This protein binds this small molecule.
Small molecule (SMILES): CCOC(=O)c1ccc(OCCCCC2CCN(c3ccc(C)nn3)CC2)cc1

Sequence of chain 52.B:
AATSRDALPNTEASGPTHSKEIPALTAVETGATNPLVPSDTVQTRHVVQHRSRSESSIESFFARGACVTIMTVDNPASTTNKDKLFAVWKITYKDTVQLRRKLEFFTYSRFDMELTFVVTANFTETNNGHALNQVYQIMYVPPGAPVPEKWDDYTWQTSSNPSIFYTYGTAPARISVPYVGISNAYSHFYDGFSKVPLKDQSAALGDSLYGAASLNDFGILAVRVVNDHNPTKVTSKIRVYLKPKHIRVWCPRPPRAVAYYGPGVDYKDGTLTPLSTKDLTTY

Binding-site contacts:
Ligand atom C5 contacts residue TYR159 of chain 52.B at 3.7 Å (hydrophobic).
Ligand atom O25 contacts residue TYR112 of chain 52.B at 3.4 Å.
Ligand atom C26 contacts residue THR111 of chain 52.B at 3.6 Å.
Ligand atom C1 contacts residue ILE157 of chain 52.B at 3.4 Å (hydrophobic).
Ligand atom C23 contacts residue PHE237 of chain 52.B at 3.8 Å (hydrophobic).
Ligand atom C3 contacts residue ALA24 of chain 52.D at 3.5 Å (hydrophobic).
Ligand atom C26 contacts residue LYS113 of chain 52.B at 3.7 Å.
Ligand atom C23 contacts residue TYR112 of chain 52.B at 3.3 Å (hydrophobic).
Ligand atom C8 contacts residue VAL196 of chain 52.B at 3.7 Å (hydrophobic).
Ligand atom C10 contacts residue MET132 of chain 52.B at 3.7 Å (hydrophobic).
Ligand atom C15 contacts residue MET132 of chain 52.B at 3.6 Å (hydrophobic).
Ligand atom C14 contacts residue MET132 of chain 52.B at 3.5 Å (hydrophobic).
Ligand atom C27 contacts residue ASP236 of chain 52.B at 3.6 Å.
Ligand atom C3 contacts residue PRO181 of chain 52.B at 3.7 Å (hydrophobic).
Ligand atom C13 contacts residue MET132 of chain 52.B at 3.8 Å (hydrophobic).
Ligand atom C4 contacts residue ALA24 of chain 52.D at 3.5 Å (hydrophobic).
Ligand atom N6 contacts residue VAL196 of chain 52.B at 3.8 Å.
Ligand atom C12 contacts residue VAL199 of chain 52.B at 3.7 Å (hydrophobic).
Ligand atom O25 contacts residue THR111 of chain 52.B at 3.4 Å (h-bond).
Ligand atom C21 contacts residue TYR112 of chain 52.B at 3.4 Å (hydrophobic).
Ligand atom C4 contacts residue TYR159 of chain 52.B at 3.7 Å (hydrophobic).
Ligand atom C7 contacts residue TYR159 of chain 52.B at 3.7 Å (hydrophobic).
Ligand atom C8 contacts residue TYR159 of chain 52.B at 3.5 Å (hydrophobic).
Ligand atom C4 contacts residue ILE194 of chain 52.B at 3.8 Å (hydrophobic).
Ligand atom C11 contacts residue LEU134 of chain 52.B at 3.8 Å (hydrophobic).
Ligand atom C19 contacts residue PHE237 of chain 52.B at 3.5 Å (hydrophobic).
Ligand atom C5 contacts residue ILE194 of chain 52.B at 3.8 Å (hydrophobic).
Ligand atom C20 contacts residue TYR112 of chain 52.B at 3.4 Å (hydrophobic).
Ligand atom C3 contacts residue TYR159 of chain 52.B at 3.7 Å (hydrophobic).
Ligand atom N4 contacts residue LEU240 of chain 52.B at 3.3 Å.
Ligand atom C20 contacts residue PHE237 of chain 52.B at 3.4 Å (hydrophobic).
Ligand atom C18 contacts residue PHE237 of chain 52.B at 3.8 Å (hydrophobic).
Ligand atom C7 contacts residue VAL196 of chain 52.B at 3.5 Å (hydrophobic).
Ligand atom C1 contacts residue ILE183 of chain 52.B at 3.5 Å (hydrophobic).
Ligand atom O16 contacts residue MET132 of chain 52.B at 3.6 Å.
Ligand atom C21 contacts residue PHE237 of chain 52.B at 3.7 Å (hydrophobic).
Ligand atom N3 contacts residue LEU240 of chain 52.B at 3.4 Å.
Ligand atom C13 contacts residue PHE237 of chain 52.B at 3.7 Å (hydrophobic).
Ligand atom C14 contacts residue VAL199 of chain 52.B at 3.8 Å (hydrophobic).
Ligand atom O24 contacts residue TYR112 of chain 52.B at 3.8 Å.

Sequence of chain 52.D:
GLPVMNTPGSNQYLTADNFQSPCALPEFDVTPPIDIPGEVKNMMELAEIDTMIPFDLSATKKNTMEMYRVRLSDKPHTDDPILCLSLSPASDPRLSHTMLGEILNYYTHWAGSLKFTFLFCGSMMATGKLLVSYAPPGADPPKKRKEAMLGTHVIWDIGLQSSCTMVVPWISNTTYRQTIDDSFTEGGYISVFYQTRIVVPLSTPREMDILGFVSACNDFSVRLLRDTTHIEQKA